Binding-site contacts:
Ligand atom C8 contacts residue ASN154 of chain 1.B at 4.2 Å.
Ligand atom C8 contacts residue VAL153 of chain 1.B at 4.2 Å (hydrophobic).
Ligand atom C5 contacts residue ASN154 of chain 1.B at 3.6 Å.
Ligand atom O6 contacts residue THR156 of chain 1.B at 4.4 Å.
Ligand atom C5 contacts residue THR156 of chain 1.B at 4.1 Å.
Ligand atom C7 contacts residue GLY150 of chain 1.B at 4.0 Å.
Ligand atom C2 contacts residue MET151 of chain 1.B at 3.9 Å (hydrophobic).
Ligand atom C2 contacts residue ASP161 of chain 1.B at 4.4 Å.
Ligand atom O5 contacts residue THR156 of chain 1.B at 4.0 Å.
Ligand atom C6 contacts residue HIS148 of chain 1.B at 4.0 Å.
Ligand atom O5 contacts residue ASN154 of chain 1.B at 2.3 Å (h-bond).
Ligand atom C2 contacts residue MET151 of chain 1.B at 3.8 Å (hydrophobic).
Ligand atom O4 contacts residue HIS148 of chain 1.B at 3.0 Å (h-bond).
Ligand atom O7 contacts residue VAL153 of chain 1.B at 3.7 Å.
Ligand atom C1 contacts residue ASN154 of chain 1.B at 1.4 Å.
Ligand atom C1 contacts residue THR156 of chain 1.B at 3.8 Å.
Ligand atom O4 contacts residue MET151 of chain 1.B at 3.8 Å.
Ligand atom C6 contacts residue THR156 of chain 1.B at 4.2 Å.
Ligand atom O7 contacts residue GLY150 of chain 1.B at 2.8 Å (h-bond).
Ligand atom C4 contacts residue MET151 of chain 1.B at 4.3 Å (hydrophobic).
Ligand atom C2 contacts residue ARG164 of chain 1.B at 4.5 Å.
Ligand atom O7 contacts residue ASN154 of chain 1.B at 3.1 Å (h-bond).
Ligand atom O7 contacts residue MET151 of chain 1.B at 4.4 Å.
Ligand atom O5 contacts residue MET151 of chain 1.B at 3.3 Å.
Ligand atom O6 contacts residue MET151 of chain 1.B at 3.7 Å.
Ligand atom C4 contacts residue HIS148 of chain 1.B at 4.2 Å.
Ligand atom C1 contacts residue MET151 of chain 1.B at 3.6 Å (hydrophobic).
Ligand atom C7 contacts residue ASN154 of chain 1.B at 3.2 Å.
Ligand atom O6 contacts residue ARG164 of chain 1.B at 4.2 Å.
Ligand atom C1 contacts residue MET151 of chain 1.B at 3.8 Å (hydrophobic).
Ligand atom N2 contacts residue ASN154 of chain 1.B at 2.9 Å (h-bond).
Ligand atom C7 contacts residue VAL153 of chain 1.B at 4.2 Å (hydrophobic).
Ligand atom C6 contacts residue MET151 of chain 1.B at 4.4 Å (hydrophobic).
Ligand atom C5 contacts residue MET151 of chain 1.B at 4.3 Å (hydrophobic).
Ligand atom C3 contacts residue ASN154 of chain 1.B at 3.8 Å.
Ligand atom O2 contacts residue ASP161 of chain 1.B at 4.0 Å.
Ligand atom C2 contacts residue ASN154 of chain 1.B at 2.5 Å.
Ligand atom C4 contacts residue ASN154 of chain 1.B at 4.2 Å.

Sequence of chain 1.B:
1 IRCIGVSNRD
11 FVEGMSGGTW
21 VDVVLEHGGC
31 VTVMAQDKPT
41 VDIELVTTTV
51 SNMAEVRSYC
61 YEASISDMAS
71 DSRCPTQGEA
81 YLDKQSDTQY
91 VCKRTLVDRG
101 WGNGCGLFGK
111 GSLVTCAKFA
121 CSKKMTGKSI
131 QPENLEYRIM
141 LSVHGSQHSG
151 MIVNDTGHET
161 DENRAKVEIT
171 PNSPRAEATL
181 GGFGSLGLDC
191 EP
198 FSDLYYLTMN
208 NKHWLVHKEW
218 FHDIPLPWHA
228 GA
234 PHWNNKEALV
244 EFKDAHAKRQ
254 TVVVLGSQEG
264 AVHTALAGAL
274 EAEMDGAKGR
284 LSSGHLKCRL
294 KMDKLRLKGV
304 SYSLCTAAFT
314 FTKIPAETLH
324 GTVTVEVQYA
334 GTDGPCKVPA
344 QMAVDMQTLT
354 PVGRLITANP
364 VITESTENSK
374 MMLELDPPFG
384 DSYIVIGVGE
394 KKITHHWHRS

This protein binds this small molecule.
Small molecule (SMILES): CC(=O)N[C@H]1[C@H](O[C@H]2[C@H](O)[C@@H](NC(C)=O)CO[C@@H]2CO[C@@H]2O[C@@H](C)[C@@H](O)[C@@H](O)[C@@H]2O)O[C@H](CO)[C@@H](O[C@@H]2O[C@H](CO)[C@@H](O)[C@H](O[C@H]3O[C@H](CO)[C@@H](O)[C@H](O)[C@@H]3O)[C@@H]2O)[C@@H]1O